This protein binds this small molecule.
Small molecule (SMILES): Nc1ccn([C@@H]2O[C@H](CO[P](=O)(O)O[C@H]3[C@@H](O)[C@H](n4ccc(N)nc4=O)O[C@@H]3CO[P](=O)(O)O[C@H]3[C@@H](O)[C@H](n4ccc(N)nc4=O)O[C@@H]3CO)[C@@H](O)[C@H]2O)c(=O)n1

Binding-site contacts:
Ligand atom OP2 contacts residue LYS10 of chain 20.C at 2.9 Å.
Ligand atom OP2 contacts residue LYS8 of chain 20.C at 2.9 Å (salt-bridge).
Ligand atom OP1 contacts residue LYS10 of chain 20.C at 4.3 Å.
Ligand atom O3' contacts residue LYS8 of chain 20.C at 3.8 Å.
Ligand atom P contacts residue LYS10 of chain 20.C at 4.0 Å.
Ligand atom C2' contacts residue ASN134 of chain 20.C at 4.3 Å.
Ligand atom O4' contacts residue GLU74 of chain 20.C at 3.7 Å.
Ligand atom C4' contacts residue GLU74 of chain 20.C at 3.9 Å.
Ligand atom C1' contacts residue GLU74 of chain 20.C at 3.8 Å.
Ligand atom P contacts residue LYS8 of chain 20.C at 3.0 Å.
Ligand atom O3' contacts residue ASN134 of chain 20.C at 4.2 Å.
Ligand atom C2' contacts residue GLU74 of chain 20.C at 4.1 Å.
Ligand atom O5' contacts residue LYS8 of chain 20.C at 4.5 Å.
Ligand atom OP1 contacts residue LYS8 of chain 20.C at 2.6 Å (salt-bridge).
Ligand atom OP1 contacts residue ASN134 of chain 20.C at 4.2 Å.
Ligand atom O2' contacts residue ASN134 of chain 20.C at 3.2 Å (h-bond).
Ligand atom O2' contacts residue LEU135 of chain 20.C at 4.3 Å.
Ligand atom OP1 contacts residue PRO132 of chain 20.C at 3.6 Å.
Ligand atom O2' contacts residue GLU74 of chain 20.C at 3.2 Å.

Sequence of chain 20.C:
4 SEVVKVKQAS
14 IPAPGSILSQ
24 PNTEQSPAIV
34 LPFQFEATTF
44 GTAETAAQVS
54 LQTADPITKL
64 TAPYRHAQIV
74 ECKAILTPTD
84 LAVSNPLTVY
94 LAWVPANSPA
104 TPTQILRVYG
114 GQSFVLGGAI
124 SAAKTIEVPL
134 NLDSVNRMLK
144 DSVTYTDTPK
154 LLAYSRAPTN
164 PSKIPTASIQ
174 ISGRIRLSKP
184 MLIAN